Sequence of chain 1.C:
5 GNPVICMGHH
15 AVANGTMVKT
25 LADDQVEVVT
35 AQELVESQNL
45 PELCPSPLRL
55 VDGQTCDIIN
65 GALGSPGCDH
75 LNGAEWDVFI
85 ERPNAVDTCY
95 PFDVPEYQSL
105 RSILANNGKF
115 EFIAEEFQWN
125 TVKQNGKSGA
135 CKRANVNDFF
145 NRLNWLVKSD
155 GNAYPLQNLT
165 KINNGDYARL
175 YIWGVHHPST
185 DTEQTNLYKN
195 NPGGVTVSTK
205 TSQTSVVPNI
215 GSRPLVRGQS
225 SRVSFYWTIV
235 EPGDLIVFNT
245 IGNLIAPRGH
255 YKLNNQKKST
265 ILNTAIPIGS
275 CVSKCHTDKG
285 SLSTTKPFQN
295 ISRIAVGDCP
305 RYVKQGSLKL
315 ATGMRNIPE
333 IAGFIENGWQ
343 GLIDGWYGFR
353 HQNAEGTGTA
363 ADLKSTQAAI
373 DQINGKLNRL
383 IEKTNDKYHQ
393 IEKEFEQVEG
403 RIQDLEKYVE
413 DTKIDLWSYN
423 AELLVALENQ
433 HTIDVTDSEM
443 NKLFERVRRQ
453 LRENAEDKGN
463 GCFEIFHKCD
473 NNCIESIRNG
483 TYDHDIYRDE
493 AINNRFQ

The protein below binds the small molecule below.
Small molecule (SMILES): CC(=O)N[C@@H]1[C@@H](O)[C@H](O)[C@@H](CO)O[C@H]1O

Sequence of chain 1.A:
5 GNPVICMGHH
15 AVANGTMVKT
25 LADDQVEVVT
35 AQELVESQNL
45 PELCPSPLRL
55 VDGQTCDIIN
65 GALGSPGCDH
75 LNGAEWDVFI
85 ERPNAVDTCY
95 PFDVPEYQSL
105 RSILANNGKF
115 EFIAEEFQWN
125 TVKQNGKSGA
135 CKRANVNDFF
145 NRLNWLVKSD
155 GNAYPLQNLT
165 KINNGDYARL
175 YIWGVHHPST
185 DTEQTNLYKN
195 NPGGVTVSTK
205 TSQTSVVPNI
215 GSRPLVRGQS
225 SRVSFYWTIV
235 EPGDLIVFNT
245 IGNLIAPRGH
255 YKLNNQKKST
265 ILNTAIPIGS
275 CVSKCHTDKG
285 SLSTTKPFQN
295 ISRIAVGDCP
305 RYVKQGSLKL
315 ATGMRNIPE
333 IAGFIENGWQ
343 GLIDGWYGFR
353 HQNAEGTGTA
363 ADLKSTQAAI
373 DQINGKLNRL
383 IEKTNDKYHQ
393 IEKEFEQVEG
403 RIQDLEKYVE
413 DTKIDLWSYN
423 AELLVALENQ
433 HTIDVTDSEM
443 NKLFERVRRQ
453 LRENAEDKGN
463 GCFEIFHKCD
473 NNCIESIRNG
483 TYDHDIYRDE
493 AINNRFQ

Binding-site contacts:
Ligand atom C4 contacts residue ASN162 of chain 1.A at 4.3 Å.
Ligand atom C1 contacts residue SER216 of chain 1.C at 4.5 Å.
Ligand atom C6 contacts residue SER216 of chain 1.C at 3.9 Å.
Ligand atom C8 contacts residue LEU163 of chain 1.A at 4.2 Å (hydrophobic).
Ligand atom C8 contacts residue THR164 of chain 1.A at 4.3 Å.
Ligand atom C8 contacts residue ASN162 of chain 1.A at 3.1 Å.
Ligand atom O5 contacts residue SER216 of chain 1.C at 3.4 Å (h-bond).
Ligand atom C7 contacts residue ASN162 of chain 1.A at 3.1 Å.
Ligand atom O7 contacts residue LEU163 of chain 1.A at 3.9 Å.
Ligand atom C1 contacts residue ASN162 of chain 1.A at 1.4 Å.
Ligand atom C3 contacts residue ASN162 of chain 1.A at 3.8 Å.
Ligand atom C7 contacts residue LEU163 of chain 1.A at 4.4 Å (hydrophobic).
Ligand atom O7 contacts residue THR164 of chain 1.A at 2.5 Å (h-bond).
Ligand atom O5 contacts residue ASN162 of chain 1.A at 2.4 Å (h-bond).
Ligand atom N2 contacts residue ASN162 of chain 1.A at 2.9 Å (h-bond).
Ligand atom C2 contacts residue ASN162 of chain 1.A at 2.5 Å.
Ligand atom O6 contacts residue SER216 of chain 1.C at 3.9 Å.
Ligand atom C5 contacts residue ASN162 of chain 1.A at 3.7 Å.
Ligand atom O7 contacts residue ASN162 of chain 1.A at 3.3 Å (h-bond).
Ligand atom C5 contacts residue SER216 of chain 1.C at 4.3 Å.
Ligand atom C7 contacts residue THR164 of chain 1.A at 3.6 Å.